Sequence of chain 1.A:
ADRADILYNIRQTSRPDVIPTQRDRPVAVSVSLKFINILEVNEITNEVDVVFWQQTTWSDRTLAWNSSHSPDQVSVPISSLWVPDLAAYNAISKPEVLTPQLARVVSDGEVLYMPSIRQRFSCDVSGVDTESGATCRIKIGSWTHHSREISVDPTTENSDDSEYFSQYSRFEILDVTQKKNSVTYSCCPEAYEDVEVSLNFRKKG

Sequence of chain 1.B:
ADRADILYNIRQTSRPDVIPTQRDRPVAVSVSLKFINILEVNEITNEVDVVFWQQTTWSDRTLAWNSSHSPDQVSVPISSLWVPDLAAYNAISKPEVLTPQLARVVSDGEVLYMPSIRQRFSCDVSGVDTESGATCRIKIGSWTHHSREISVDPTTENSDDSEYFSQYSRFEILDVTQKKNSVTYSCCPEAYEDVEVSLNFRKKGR

A protein and the small-molecule ligand that binds it are described below.
Small molecule (SMILES): CN1C(=O)[C@]23C[C@H]4C(C)(C)[C@@]5(C[C@@]41CN2CC[C@@]3(C)O)C(=O)Nc1c5ccc2c1OC=CC(C)(C)O2

Binding-site contacts:
Ligand atom CAL contacts residue TYR196 of chain 1.A at 3.7 Å (hydrophobic).
Ligand atom CBI contacts residue TYR189 of chain 1.A at 3.4 Å (hydrophobic).
Ligand atom CAX contacts residue TRP147 of chain 1.A at 3.6 Å (hydrophobic).
Ligand atom CAN contacts residue TRP57 of chain 1.B at 3.3 Å (hydrophobic).
Ligand atom CBA contacts residue TYR189 of chain 1.A at 3.9 Å (hydrophobic).
Ligand atom CAJ contacts residue MET118 of chain 1.B at 3.8 Å (hydrophobic).
Ligand atom OAU contacts residue MET118 of chain 1.B at 3.7 Å.
Ligand atom CBA contacts residue TRP57 of chain 1.B at 3.8 Å (hydrophobic).
Ligand atom NAO contacts residue TYR168 of chain 1.B at 3.7 Å.
Ligand atom CAY contacts residue TYR93 of chain 1.A at 3.3 Å (hydrophobic).
Ligand atom CAQ contacts residue TYR196 of chain 1.A at 3.6 Å (hydrophobic).
Ligand atom CAE contacts residue TRP147 of chain 1.A at 3.3 Å (hydrophobic).
Ligand atom OAV contacts residue TYR189 of chain 1.A at 3.9 Å.
Ligand atom CBE contacts residue TYR168 of chain 1.B at 3.3 Å (hydrophobic).
Ligand atom CBJ contacts residue TRP147 of chain 1.A at 3.7 Å (hydrophobic).
Ligand atom OAW contacts residue TYR196 of chain 1.A at 2.9 Å (h-bond).
Ligand atom CAB contacts residue TYR196 of chain 1.A at 3.6 Å (hydrophobic).
Ligand atom NAO contacts residue TYR189 of chain 1.A at 3.5 Å.
Ligand atom CAA contacts residue TRP147 of chain 1.A at 3.8 Å (hydrophobic).
Ligand atom CAP contacts residue TRP57 of chain 1.B at 3.4 Å (hydrophobic).
Ligand atom OAW contacts residue THR148 of chain 1.A at 3.2 Å.
Ligand atom CAQ contacts residue CYS192 of chain 1.A at 3.8 Å (hydrophobic).
Ligand atom CBG contacts residue TYR93 of chain 1.A at 3.8 Å (hydrophobic).
Ligand atom OBB contacts residue TYR93 of chain 1.A at 3.4 Å.
Ligand atom CBH contacts residue TRP57 of chain 1.B at 3.9 Å (hydrophobic).
Ligand atom NAO contacts residue TRP57 of chain 1.B at 3.3 Å.
Ligand atom CBE contacts residue TYR189 of chain 1.A at 3.7 Å (hydrophobic).
Ligand atom OBF contacts residue TYR189 of chain 1.A at 3.2 Å.
Ligand atom OAV contacts residue CYS191 of chain 1.A at 3.6 Å (h-bond).
Ligand atom CAB contacts residue TRP147 of chain 1.A at 3.9 Å (hydrophobic).
Ligand atom NAF contacts residue TRP147 of chain 1.A at 2.7 Å (h-bond).
Ligand atom CBI contacts residue TYR196 of chain 1.A at 3.8 Å (hydrophobic).
Ligand atom CAI contacts residue TRP57 of chain 1.B at 3.5 Å (hydrophobic).
Ligand atom OBF contacts residue TYR168 of chain 1.B at 3.2 Å.
Ligand atom CAT contacts residue GLN59 of chain 1.B at 3.6 Å.
Ligand atom CAH contacts residue TRP57 of chain 1.B at 3.7 Å (hydrophobic).
Ligand atom CAX contacts residue TRP57 of chain 1.B at 3.8 Å (hydrophobic).
Ligand atom OAW contacts residue TRP147 of chain 1.A at 3.3 Å (h-bond).
Ligand atom CAM contacts residue TRP57 of chain 1.B at 3.5 Å (hydrophobic).
Ligand atom CAJ contacts residue TRP147 of chain 1.A at 3.4 Å (hydrophobic).